Sequence of chain 1.A:
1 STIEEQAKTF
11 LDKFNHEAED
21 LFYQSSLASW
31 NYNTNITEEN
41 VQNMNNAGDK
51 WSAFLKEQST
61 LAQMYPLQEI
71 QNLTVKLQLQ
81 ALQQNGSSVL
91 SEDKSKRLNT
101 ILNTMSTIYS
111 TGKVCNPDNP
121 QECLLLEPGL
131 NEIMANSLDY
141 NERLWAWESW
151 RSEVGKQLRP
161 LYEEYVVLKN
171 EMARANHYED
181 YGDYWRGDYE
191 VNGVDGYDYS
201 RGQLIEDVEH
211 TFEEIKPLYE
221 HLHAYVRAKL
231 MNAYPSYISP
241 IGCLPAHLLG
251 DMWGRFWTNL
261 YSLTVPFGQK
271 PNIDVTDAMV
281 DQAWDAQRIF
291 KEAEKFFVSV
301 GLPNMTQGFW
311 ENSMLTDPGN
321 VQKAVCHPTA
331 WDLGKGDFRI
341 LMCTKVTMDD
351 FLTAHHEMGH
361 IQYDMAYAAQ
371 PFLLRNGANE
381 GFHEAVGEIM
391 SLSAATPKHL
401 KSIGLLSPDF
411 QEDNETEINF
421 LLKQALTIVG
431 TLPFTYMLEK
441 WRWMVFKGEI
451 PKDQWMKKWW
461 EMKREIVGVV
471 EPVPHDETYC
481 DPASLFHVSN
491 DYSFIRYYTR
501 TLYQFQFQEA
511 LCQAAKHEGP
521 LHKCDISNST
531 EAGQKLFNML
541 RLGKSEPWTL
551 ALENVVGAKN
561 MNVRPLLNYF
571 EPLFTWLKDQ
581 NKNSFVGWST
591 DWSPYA

Binding-site contacts:
Ligand atom C2 contacts residue ASN72 of chain 1.A at 2.5 Å.
Ligand atom O6 contacts residue ASN72 of chain 1.A at 4.5 Å.
Ligand atom C1 contacts residue LYS8 of chain 1.A at 4.2 Å.
Ligand atom C8 contacts residue ASN72 of chain 1.A at 4.4 Å.
Ligand atom O7 contacts residue ASN72 of chain 1.A at 2.9 Å (h-bond).
Ligand atom C1 contacts residue ASN72 of chain 1.A at 1.4 Å.
Ligand atom O5 contacts residue ASN72 of chain 1.A at 2.3 Å (h-bond).
Ligand atom N2 contacts residue ASN72 of chain 1.A at 2.9 Å (h-bond).
Ligand atom C4 contacts residue ASN72 of chain 1.A at 4.2 Å.
Ligand atom C5 contacts residue ASN72 of chain 1.A at 3.6 Å.
Ligand atom O6 contacts residue LYS8 of chain 1.A at 3.6 Å (salt-bridge).
Ligand atom C7 contacts residue ASN72 of chain 1.A at 3.1 Å.
Ligand atom O5 contacts residue LYS8 of chain 1.A at 3.6 Å (salt-bridge).
Ligand atom C3 contacts residue ASN72 of chain 1.A at 3.8 Å.

A protein and the small-molecule ligand that binds it are described below.
Small molecule (SMILES): CC(=O)N[C@@H]1[C@@H](O)[C@H](O)[C@@H](CO)O[C@H]1O